Sequence of chain 1.H:
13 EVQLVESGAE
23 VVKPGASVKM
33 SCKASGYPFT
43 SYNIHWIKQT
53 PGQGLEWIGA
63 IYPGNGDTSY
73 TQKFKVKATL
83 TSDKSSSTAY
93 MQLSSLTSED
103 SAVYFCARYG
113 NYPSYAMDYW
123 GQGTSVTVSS

Sequence of chain 1.B:
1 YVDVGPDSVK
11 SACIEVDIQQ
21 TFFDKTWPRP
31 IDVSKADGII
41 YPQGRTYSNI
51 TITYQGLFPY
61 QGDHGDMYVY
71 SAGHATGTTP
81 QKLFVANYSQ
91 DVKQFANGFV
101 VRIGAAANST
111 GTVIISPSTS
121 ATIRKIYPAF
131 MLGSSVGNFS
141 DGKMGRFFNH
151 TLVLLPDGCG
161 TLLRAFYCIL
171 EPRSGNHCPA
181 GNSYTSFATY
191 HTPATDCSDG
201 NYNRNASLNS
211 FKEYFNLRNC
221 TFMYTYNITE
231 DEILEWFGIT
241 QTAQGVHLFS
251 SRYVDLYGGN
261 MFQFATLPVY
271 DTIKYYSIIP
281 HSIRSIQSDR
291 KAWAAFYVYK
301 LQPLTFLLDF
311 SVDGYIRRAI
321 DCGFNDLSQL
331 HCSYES

This small molecule binds to this protein.
Small molecule (SMILES): CC(=O)N[C@H]1[C@H](O[C@H]2[C@H](O)[C@@H](NC(C)=O)CO[C@@H]2CO)O[C@H](CO)[C@@H](O[C@@H]2O[C@H](CO[C@H]3O[C@H](CO)[C@@H](O)[C@H](O[C@H]4O[C@H](CO)[C@@H](O)[C@H](O)[C@@H]4O)[C@@H]3O)[C@@H](O)[C@H](O[C@H]3O[C@H](CO)[C@@H](O)[C@H](O[C@H]4O[C@H](CO)[C@@H](O)[C@H](O)[C@@H]4O)[C@@H]3O)[C@@H]2O)[C@@H]1O

Binding-site contacts:
Ligand atom C3 contacts residue GLU13 of chain 1.H at 3.4 Å.
Ligand atom O6 contacts residue ARG164 of chain 1.B at 2.5 Å (salt-bridge).
Ligand atom C8 contacts residue TYR64 of chain 1.H at 3.5 Å (hydrophobic).
Ligand atom O6 contacts residue TYR44 of chain 1.H at 3.2 Å.
Ligand atom O5 contacts residue ARG164 of chain 1.B at 3.6 Å (salt-bridge).
Ligand atom O6 contacts residue SER43 of chain 1.H at 3.4 Å.
Ligand atom O6 contacts residue TYR44 of chain 1.H at 3.4 Å (h-bond).
Ligand atom C3 contacts residue ASP3 of chain 1.B at 3.2 Å.
Ligand atom O2 contacts residue ASP3 of chain 1.B at 3.1 Å (salt-bridge).
Ligand atom O3 contacts residue ASP3 of chain 1.B at 3.6 Å.
Ligand atom C3 contacts residue ASN205 of chain 1.B at 3.8 Å.
Ligand atom C8 contacts residue SER43 of chain 1.H at 3.8 Å.
Ligand atom C5 contacts residue ASN205 of chain 1.B at 3.6 Å.
Ligand atom O6 contacts residue ARG110 of chain 1.H at 2.3 Å (salt-bridge).
Ligand atom N2 contacts residue ASP3 of chain 1.B at 3.1 Å (salt-bridge).
Ligand atom O4 contacts residue ASP3 of chain 1.B at 3.3 Å (salt-bridge).
Ligand atom N2 contacts residue SER43 of chain 1.H at 3.5 Å (h-bond).
Ligand atom O3 contacts residue GLU13 of chain 1.H at 2.2 Å (salt-bridge).
Ligand atom O6 contacts residue PHE222 of chain 1.B at 3.6 Å.
Ligand atom O3 contacts residue SER43 of chain 1.H at 2.9 Å (h-bond).
Ligand atom C6 contacts residue ARG110 of chain 1.H at 3.5 Å.
Ligand atom O5 contacts residue ASN205 of chain 1.B at 2.4 Å (h-bond).
Ligand atom C8 contacts residue MET223 of chain 1.B at 3.5 Å (hydrophobic).
Ligand atom O7 contacts residue TYR64 of chain 1.H at 2.4 Å (h-bond).
Ligand atom O5 contacts residue VAL2 of chain 1.B at 3.8 Å.
Ligand atom C1 contacts residue ASN205 of chain 1.B at 1.4 Å.
Ligand atom C6 contacts residue MET223 of chain 1.B at 3.7 Å (hydrophobic).
Ligand atom C2 contacts residue ASP3 of chain 1.B at 3.8 Å.
Ligand atom C7 contacts residue ASN205 of chain 1.B at 3.2 Å.
Ligand atom C7 contacts residue TYR64 of chain 1.H at 3.2 Å (hydrophobic).
Ligand atom O6 contacts residue MET223 of chain 1.B at 2.9 Å (h-bond).
Ligand atom O4 contacts residue GLU13 of chain 1.H at 3.3 Å (salt-bridge).
Ligand atom N2 contacts residue ASN205 of chain 1.B at 2.9 Å (h-bond).
Ligand atom C2 contacts residue ASN205 of chain 1.B at 2.4 Å.
Ligand atom C6 contacts residue ARG164 of chain 1.B at 3.3 Å.
Ligand atom C2 contacts residue ASP3 of chain 1.B at 3.6 Å.
Ligand atom C8 contacts residue THR42 of chain 1.H at 3.1 Å.
Ligand atom C7 contacts residue SER43 of chain 1.H at 3.8 Å.
Ligand atom C6 contacts residue VAL2 of chain 1.B at 3.6 Å (hydrophobic).
Ligand atom O7 contacts residue ASN205 of chain 1.B at 3.1 Å (h-bond).